Sequence of chain 1.PA:
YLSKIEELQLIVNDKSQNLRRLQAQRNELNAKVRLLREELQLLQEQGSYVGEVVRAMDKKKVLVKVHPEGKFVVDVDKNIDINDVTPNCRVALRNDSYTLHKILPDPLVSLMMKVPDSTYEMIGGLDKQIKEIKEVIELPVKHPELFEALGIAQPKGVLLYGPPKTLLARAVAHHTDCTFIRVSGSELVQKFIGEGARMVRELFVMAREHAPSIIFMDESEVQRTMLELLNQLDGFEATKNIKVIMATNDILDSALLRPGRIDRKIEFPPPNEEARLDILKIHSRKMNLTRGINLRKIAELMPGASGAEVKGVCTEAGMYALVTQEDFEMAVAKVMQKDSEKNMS

Binding-site contacts:
Ligand atom N1 contacts residue LEU139 of chain 1.OA at 3.7 Å.
Ligand atom O2' contacts residue LYS345 of chain 1.OA at 4.2 Å.
Ligand atom O1A contacts residue THR182 of chain 1.OA at 4.3 Å.
Ligand atom O1A contacts residue LEU183 of chain 1.OA at 3.8 Å.
Ligand atom O2A contacts residue THR179 of chain 1.OA at 4.2 Å.
Ligand atom C6 contacts residue GLY138 of chain 1.OA at 4.2 Å.
Ligand atom O2A contacts residue LYS181 of chain 1.OA at 4.4 Å.
Ligand atom C2 contacts residue THR179 of chain 1.OA at 3.3 Å.
Ligand atom C2 contacts residue GLY180 of chain 1.OA at 3.9 Å.
Ligand atom PA contacts residue LEU183 of chain 1.OA at 4.2 Å.
Ligand atom O1B contacts residue THR182 of chain 1.OA at 3.2 Å.
Ligand atom O3B contacts residue PRO177 of chain 1.OA at 3.9 Å.
Ligand atom C2' contacts residue GLY341 of chain 1.OA at 4.2 Å.
Ligand atom O2' contacts residue HIS317 of chain 1.OA at 3.6 Å.
Ligand atom PA contacts residue GLY178 of chain 1.OA at 4.0 Å.
Ligand atom O3G contacts residue PRO177 of chain 1.OA at 3.8 Å.
Ligand atom O3' contacts residue GLY341 of chain 1.OA at 3.8 Å.
Ligand atom S1G contacts residue ARG297 of chain 1.PA at 4.3 Å.
Ligand atom C1' contacts residue GLY341 of chain 1.OA at 4.3 Å.
Ligand atom O2A contacts residue GLY178 of chain 1.OA at 3.5 Å.
Ligand atom O4' contacts residue LEU183 of chain 1.OA at 4.3 Å.
Ligand atom O3B contacts residue GLY178 of chain 1.OA at 3.7 Å.
Ligand atom C2 contacts residue LEU139 of chain 1.OA at 4.2 Å (hydrophobic).
Ligand atom C5' contacts residue LEU183 of chain 1.OA at 3.4 Å (hydrophobic).
Ligand atom PG contacts residue PRO177 of chain 1.OA at 4.3 Å.
Ligand atom O2' contacts residue GLY341 of chain 1.OA at 3.3 Å (h-bond).
Ligand atom O2A contacts residue LEU183 of chain 1.OA at 3.8 Å.
Ligand atom N1 contacts residue GLY138 of chain 1.OA at 3.4 Å.
Ligand atom C2 contacts residue GLY138 of chain 1.OA at 3.8 Å.
Ligand atom S1G contacts residue PRO177 of chain 1.OA at 4.2 Å.
Ligand atom O3G contacts residue ASN281 of chain 1.OA at 4.3 Å.
Ligand atom O3G contacts residue GLY178 of chain 1.OA at 4.2 Å.
Ligand atom O3A contacts residue GLY178 of chain 1.OA at 3.9 Å.
Ligand atom N3 contacts residue GLY180 of chain 1.OA at 4.2 Å.
Ligand atom O2G contacts residue GLU235 of chain 1.OA at 4.2 Å.
Ligand atom O2A contacts residue THR182 of chain 1.OA at 3.9 Å.
Ligand atom O5' contacts residue LEU183 of chain 1.OA at 4.4 Å.
Ligand atom N3 contacts residue THR179 of chain 1.OA at 3.4 Å (h-bond).
Ligand atom O5' contacts residue GLY178 of chain 1.OA at 3.6 Å.
Ligand atom O3' contacts residue LYS345 of chain 1.OA at 4.2 Å.

The small molecule below binds the protein below.
Small molecule (SMILES): Nc1ncnc2c1ncn2[C@@H]1O[C@H](COP(=O)(O)OP(=O)(O)OP(O)(O)=S)[C@@H](O)[C@H]1O

Sequence of chain 1.OA:
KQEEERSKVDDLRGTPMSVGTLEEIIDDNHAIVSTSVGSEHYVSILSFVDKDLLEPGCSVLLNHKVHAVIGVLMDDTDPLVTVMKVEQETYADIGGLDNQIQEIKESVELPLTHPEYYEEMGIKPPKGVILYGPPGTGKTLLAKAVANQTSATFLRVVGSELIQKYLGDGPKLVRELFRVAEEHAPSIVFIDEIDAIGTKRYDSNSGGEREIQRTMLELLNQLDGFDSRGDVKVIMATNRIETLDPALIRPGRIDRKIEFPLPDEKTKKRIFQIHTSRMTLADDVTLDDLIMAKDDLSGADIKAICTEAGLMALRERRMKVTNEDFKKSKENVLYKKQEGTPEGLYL